A protein and the small-molecule ligand that binds it are described below.
Small molecule (SMILES): C[C@H](O)[C@H](N)[C@@H]1O[C@](O)(C(=O)O)C[C@H](O)[C@@H]1N

Sequence of chain 1.I:
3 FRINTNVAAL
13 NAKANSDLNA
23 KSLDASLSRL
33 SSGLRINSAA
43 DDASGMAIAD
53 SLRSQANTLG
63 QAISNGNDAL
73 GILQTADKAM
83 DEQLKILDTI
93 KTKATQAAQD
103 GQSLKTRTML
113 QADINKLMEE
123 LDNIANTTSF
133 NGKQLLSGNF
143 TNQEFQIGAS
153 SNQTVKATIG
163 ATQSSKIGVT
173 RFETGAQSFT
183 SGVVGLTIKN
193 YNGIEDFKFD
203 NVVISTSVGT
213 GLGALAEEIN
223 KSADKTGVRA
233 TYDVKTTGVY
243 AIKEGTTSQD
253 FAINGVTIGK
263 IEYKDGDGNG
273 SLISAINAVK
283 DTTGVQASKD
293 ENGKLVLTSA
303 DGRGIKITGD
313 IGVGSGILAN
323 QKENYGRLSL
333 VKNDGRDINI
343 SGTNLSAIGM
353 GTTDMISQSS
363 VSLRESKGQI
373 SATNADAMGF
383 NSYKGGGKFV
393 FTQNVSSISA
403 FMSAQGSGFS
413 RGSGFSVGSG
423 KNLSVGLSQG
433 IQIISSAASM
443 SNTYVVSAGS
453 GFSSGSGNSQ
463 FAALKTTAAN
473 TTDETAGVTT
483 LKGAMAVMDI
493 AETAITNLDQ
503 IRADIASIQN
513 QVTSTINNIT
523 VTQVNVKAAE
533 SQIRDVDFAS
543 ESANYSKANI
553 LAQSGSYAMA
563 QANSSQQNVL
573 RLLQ

Binding-site contacts:
Ligand atom O6 contacts residue SER343 of chain 1.I at 2.2 Å (h-bond).
Ligand atom C5 contacts residue SER343 of chain 1.I at 4.1 Å.
Ligand atom C6 contacts residue SER343 of chain 1.I at 3.3 Å.
Ligand atom C1 contacts residue LYS191 of chain 1.I at 4.3 Å.
Ligand atom C3 contacts residue SER343 of chain 1.I at 2.8 Å.
Ligand atom O1B contacts residue LYS191 of chain 1.I at 3.5 Å (salt-bridge).
Ligand atom C1 contacts residue SER343 of chain 1.I at 1.6 Å.
Ligand atom C2 contacts residue SER343 of chain 1.I at 1.4 Å.
Ligand atom C1 contacts residue GLY344 of chain 1.I at 4.5 Å.
Ligand atom O8 contacts residue SER343 of chain 1.I at 4.3 Å.
Ligand atom O1B contacts residue SER343 of chain 1.I at 2.5 Å (h-bond).
Ligand atom O1A contacts residue SER343 of chain 1.I at 2.2 Å (h-bond).
Ligand atom C7 contacts residue SER343 of chain 1.I at 4.5 Å.
Ligand atom C4 contacts residue SER343 of chain 1.I at 3.7 Å.
Ligand atom O1A contacts residue GLY344 of chain 1.I at 3.6 Å.